A small-molecule ligand and the protein it binds are described below.
Small molecule (SMILES): C[C@H](O)[C@H](N)[C@@H]1O[C@](O)(C(=O)O)C[C@H](O)[C@@H]1N

Sequence of chain 1.G:
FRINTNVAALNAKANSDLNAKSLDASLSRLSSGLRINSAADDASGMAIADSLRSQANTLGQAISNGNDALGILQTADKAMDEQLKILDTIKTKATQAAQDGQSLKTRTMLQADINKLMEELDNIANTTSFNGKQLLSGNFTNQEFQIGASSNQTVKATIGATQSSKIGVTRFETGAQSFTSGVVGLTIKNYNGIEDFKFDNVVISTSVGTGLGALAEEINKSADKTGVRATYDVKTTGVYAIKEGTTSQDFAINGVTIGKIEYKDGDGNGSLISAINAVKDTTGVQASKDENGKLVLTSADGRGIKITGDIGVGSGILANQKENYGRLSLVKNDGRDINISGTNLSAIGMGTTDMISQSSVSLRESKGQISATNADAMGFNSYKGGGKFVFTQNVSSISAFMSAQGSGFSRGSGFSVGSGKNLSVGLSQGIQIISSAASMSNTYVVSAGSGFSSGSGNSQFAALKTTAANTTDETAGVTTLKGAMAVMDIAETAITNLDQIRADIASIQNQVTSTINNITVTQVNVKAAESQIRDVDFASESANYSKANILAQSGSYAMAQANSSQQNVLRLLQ

Binding-site contacts:
Ligand atom C6 contacts residue SER456 of chain 1.G at 3.6 Å.
Ligand atom O1A contacts residue SER455 of chain 1.G at 2.7 Å (h-bond).
Ligand atom C8 contacts residue SER455 of chain 1.G at 3.6 Å.
Ligand atom O1B contacts residue ALA450 of chain 1.G at 4.0 Å.
Ligand atom O1B contacts residue SER455 of chain 1.G at 3.2 Å.
Ligand atom C2 contacts residue SER458 of chain 1.G at 4.0 Å.
Ligand atom C1 contacts residue SER455 of chain 1.G at 2.3 Å.
Ligand atom C3 contacts residue SER455 of chain 1.G at 2.8 Å.
Ligand atom O8 contacts residue SER455 of chain 1.G at 2.9 Å (h-bond).
Ligand atom C6 contacts residue SER455 of chain 1.G at 3.0 Å.
Ligand atom O6 contacts residue SER456 of chain 1.G at 3.5 Å (h-bond).
Ligand atom C2 contacts residue SER455 of chain 1.G at 1.4 Å.
Ligand atom C3 contacts residue SER456 of chain 1.G at 3.9 Å.
Ligand atom C1 contacts residue ALA450 of chain 1.G at 4.0 Å (hydrophobic).
Ligand atom C3 contacts residue GLY457 of chain 1.G at 4.3 Å.
Ligand atom C2 contacts residue SER456 of chain 1.G at 3.9 Å.
Ligand atom C3 contacts residue SER458 of chain 1.G at 3.6 Å.
Ligand atom O8 contacts residue ALA450 of chain 1.G at 3.7 Å.
Ligand atom C5 contacts residue SER455 of chain 1.G at 3.9 Å.
Ligand atom O6 contacts residue SER455 of chain 1.G at 1.6 Å (h-bond).
Ligand atom C7 contacts residue SER455 of chain 1.G at 3.9 Å.
Ligand atom O1A contacts residue ALA450 of chain 1.G at 3.4 Å.
Ligand atom O1B contacts residue SER458 of chain 1.G at 4.3 Å.
Ligand atom N5 contacts residue SER455 of chain 1.G at 4.3 Å.
Ligand atom C4 contacts residue SER455 of chain 1.G at 3.8 Å.